Sequence of chain 1.A:
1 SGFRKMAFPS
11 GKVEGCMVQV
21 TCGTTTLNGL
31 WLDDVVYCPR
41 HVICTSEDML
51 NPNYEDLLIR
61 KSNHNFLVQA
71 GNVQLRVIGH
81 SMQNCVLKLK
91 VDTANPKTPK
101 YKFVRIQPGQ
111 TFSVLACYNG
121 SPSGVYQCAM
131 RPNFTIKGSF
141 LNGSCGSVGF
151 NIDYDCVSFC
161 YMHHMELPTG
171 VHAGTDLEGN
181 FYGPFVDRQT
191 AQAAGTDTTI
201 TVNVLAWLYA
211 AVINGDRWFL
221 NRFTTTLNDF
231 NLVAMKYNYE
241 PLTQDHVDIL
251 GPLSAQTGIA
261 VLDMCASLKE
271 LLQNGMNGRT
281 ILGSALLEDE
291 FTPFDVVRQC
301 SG

A small-molecule ligand and the protein it binds are described below.
Small molecule (SMILES): N#CCC(=O)NC1CCCCC1

Binding-site contacts:
Ligand atom C5 contacts residue ASN203 of chain 1.A at 4.2 Å.
Ligand atom C1 contacts residue DMS1 of chain 1.H at 3.6 Å.
Ligand atom N1 contacts residue PRO293 of chain 1.A at 4.4 Å.
Ligand atom C5 contacts residue THR292 of chain 1.A at 4.5 Å.
Ligand atom C2 contacts residue PRO108 of chain 1.A at 4.1 Å (hydrophobic).
Ligand atom C6 contacts residue DMS1 of chain 1.H at 3.8 Å.
Ligand atom C8 contacts residue PHE294 of chain 1.A at 4.1 Å (hydrophobic).
Ligand atom C7 contacts residue PRO293 of chain 1.A at 4.0 Å (hydrophobic).
Ligand atom C9 contacts residue PRO293 of chain 1.A at 4.1 Å (hydrophobic).
Ligand atom C2 contacts residue GLY109 of chain 1.A at 3.7 Å.
Ligand atom C5 contacts residue VAL202 of chain 1.A at 4.2 Å (hydrophobic).
Ligand atom C7 contacts residue ILE249 of chain 1.A at 3.9 Å (hydrophobic).
Ligand atom C5 contacts residue PRO293 of chain 1.A at 3.9 Å (hydrophobic).
Ligand atom C6 contacts residue VAL202 of chain 1.A at 3.9 Å (hydrophobic).
Ligand atom N2 contacts residue PRO293 of chain 1.A at 3.9 Å.
Ligand atom O1 contacts residue PRO293 of chain 1.A at 3.3 Å.
Ligand atom C4 contacts residue THR292 of chain 1.A at 4.2 Å.
Ligand atom C9 contacts residue ILE249 of chain 1.A at 3.5 Å (hydrophobic).
Ligand atom O1 contacts residue THR292 of chain 1.A at 3.4 Å.
Ligand atom C4 contacts residue GLN110 of chain 1.A at 4.5 Å.
Ligand atom N2 contacts residue PHE294 of chain 1.A at 3.5 Å (h-bond).
Ligand atom N2 contacts residue ILE249 of chain 1.A at 3.8 Å.
Ligand atom C9 contacts residue PHE294 of chain 1.A at 3.7 Å (hydrophobic).
Ligand atom C7 contacts residue THR292 of chain 1.A at 4.5 Å.
Ligand atom C6 contacts residue GLY109 of chain 1.A at 3.7 Å.
Ligand atom O1 contacts residue ILE249 of chain 1.A at 4.4 Å.
Ligand atom C8 contacts residue ILE249 of chain 1.A at 3.8 Å (hydrophobic).
Ligand atom N1 contacts residue ILE249 of chain 1.A at 4.1 Å.
Ligand atom C4 contacts residue PRO293 of chain 1.A at 4.4 Å (hydrophobic).
Ligand atom C6 contacts residue THR292 of chain 1.A at 4.3 Å.
Ligand atom C3 contacts residue GLN110 of chain 1.A at 3.7 Å.
Ligand atom C7 contacts residue PHE294 of chain 1.A at 4.0 Å (hydrophobic).
Ligand atom C6 contacts residue GLN110 of chain 1.A at 4.3 Å.
Ligand atom C6 contacts residue ASN203 of chain 1.A at 3.6 Å.
Ligand atom C1 contacts residue PRO108 of chain 1.A at 3.4 Å (hydrophobic).
Ligand atom C1 contacts residue GLN110 of chain 1.A at 3.6 Å.
Ligand atom C1 contacts residue GLY109 of chain 1.A at 3.5 Å.
Ligand atom O1 contacts residue PHE294 of chain 1.A at 3.0 Å (h-bond).
Ligand atom C2 contacts residue GLN110 of chain 1.A at 3.4 Å.